Sequence of chain 1.A:
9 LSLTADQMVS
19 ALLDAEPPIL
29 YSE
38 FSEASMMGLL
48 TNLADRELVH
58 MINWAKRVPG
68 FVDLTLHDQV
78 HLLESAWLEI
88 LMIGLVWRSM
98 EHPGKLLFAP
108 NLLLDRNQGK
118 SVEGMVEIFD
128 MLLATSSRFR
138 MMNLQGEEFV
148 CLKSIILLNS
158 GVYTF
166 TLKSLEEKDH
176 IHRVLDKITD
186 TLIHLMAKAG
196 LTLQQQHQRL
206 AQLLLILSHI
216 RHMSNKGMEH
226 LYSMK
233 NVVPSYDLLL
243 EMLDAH

This small molecule binds to this protein.
Small molecule (SMILES): CCN1CC(Oc2ccc([C@@H]3c4ccc(O)cc4CC4(CC4)N3C(=O)c3ccccc3)cc2)C1

Binding-site contacts:
Ligand atom C1 contacts residue LEU47 of chain 1.A at 3.5 Å (hydrophobic).
Ligand atom O2 contacts residue ARG95 of chain 1.A at 2.9 Å (salt-bridge).
Ligand atom C13 contacts residue HIS225 of chain 1.A at 3.5 Å.
Ligand atom O2 contacts residue GLU54 of chain 1.A at 2.5 Å (salt-bridge).
Ligand atom C2 contacts residue GLU54 of chain 1.A at 3.0 Å.
Ligand atom C2 contacts residue ALA51 of chain 1.A at 3.8 Å (hydrophobic).
Ligand atom C29 contacts residue PRO236 of chain 1.A at 3.5 Å (hydrophobic).
Ligand atom O2 contacts residue LEU88 of chain 1.A at 3.8 Å.
Ligand atom C23 contacts residue ALA51 of chain 1.A at 3.6 Å (hydrophobic).
Ligand atom C15 contacts residue ILE125 of chain 1.A at 3.9 Å (hydrophobic).
Ligand atom C26 contacts residue ASP52 of chain 1.A at 3.4 Å.
Ligand atom C2 contacts residue LEU50 of chain 1.A at 3.9 Å (hydrophobic).
Ligand atom C24 contacts residue ALA51 of chain 1.A at 3.6 Å (hydrophobic).
Ligand atom C29 contacts residue VAL235 of chain 1.A at 3.6 Å (hydrophobic).
Ligand atom C5 contacts residue PHE105 of chain 1.A at 3.9 Å (hydrophobic).
Ligand atom C14 contacts residue ILE125 of chain 1.A at 3.4 Å (hydrophobic).
Ligand atom C17 contacts residue MET89 of chain 1.A at 3.5 Å (hydrophobic).
Ligand atom C25 contacts residue VAL234 of chain 1.A at 3.6 Å (hydrophobic).
Ligand atom C21 contacts residue THR48 of chain 1.A at 3.3 Å.
Ligand atom C12 contacts residue HIS225 of chain 1.A at 3.7 Å.
Ligand atom C20 contacts residue LEU47 of chain 1.A at 3.8 Å (hydrophobic).
Ligand atom C18 contacts residue MET89 of chain 1.A at 3.9 Å (hydrophobic).
Ligand atom C28 contacts residue PRO236 of chain 1.A at 3.7 Å (hydrophobic).
Ligand atom C28 contacts residue ASP52 of chain 1.A at 3.1 Å.
Ligand atom C27 contacts residue ASN233 of chain 1.A at 3.4 Å.
Ligand atom C14 contacts residue MET122 of chain 1.A at 3.3 Å (hydrophobic).
Ligand atom N2 contacts residue ASP52 of chain 1.A at 3.0 Å (salt-bridge).
Ligand atom C29 contacts residue ASP52 of chain 1.A at 3.6 Å.
Ligand atom C13 contacts residue MET122 of chain 1.A at 3.5 Å (hydrophobic).
Ligand atom C3 contacts residue GLU54 of chain 1.A at 3.1 Å.
Ligand atom O1 contacts residue MET44 of chain 1.A at 3.9 Å.
Ligand atom C18 contacts residue LEU85 of chain 1.A at 3.6 Å (hydrophobic).
Ligand atom C26 contacts residue ALA51 of chain 1.A at 3.9 Å (hydrophobic).
Ligand atom C1 contacts residue ALA51 of chain 1.A at 3.6 Å (hydrophobic).
Ligand atom C27 contacts residue VAL234 of chain 1.A at 2.9 Å (hydrophobic).
Ligand atom C14 contacts residue PHE126 of chain 1.A at 3.9 Å (hydrophobic).
Ligand atom C4 contacts residue LEU88 of chain 1.A at 3.9 Å (hydrophobic).
Ligand atom O1 contacts residue LEU47 of chain 1.A at 3.1 Å.
Ligand atom C29 contacts residue ASN233 of chain 1.A at 3.5 Å.
Ligand atom C7 contacts residue LEU92 of chain 1.A at 3.9 Å (hydrophobic).